Binding-site contacts:
Ligand atom C3 contacts residue GLN332 of chain 1.I at 3.8 Å.
Ligand atom N2 contacts residue ASN355 of chain 1.I at 2.6 Å (h-bond).
Ligand atom N2 contacts residue GLN332 of chain 1.I at 3.3 Å (h-bond).
Ligand atom C2 contacts residue GLN332 of chain 1.I at 3.9 Å.
Ligand atom C1 contacts residue ASN355 of chain 1.I at 1.4 Å.
Ligand atom C8 contacts residue THR341 of chain 1.I at 3.7 Å.
Ligand atom C7 contacts residue THR342 of chain 1.I at 4.4 Å.
Ligand atom C7 contacts residue TRP387 of chain 1.I at 4.5 Å (hydrophobic).
Ligand atom C4 contacts residue ASN355 of chain 1.I at 4.2 Å.
Ligand atom O5 contacts residue SER357 of chain 1.I at 4.4 Å.
Ligand atom C1 contacts residue GLN332 of chain 1.I at 4.0 Å.
Ligand atom C1 contacts residue SER357 of chain 1.I at 4.2 Å.
Ligand atom C8 contacts residue THR342 of chain 1.I at 3.6 Å.
Ligand atom C7 contacts residue ASN355 of chain 1.I at 3.0 Å.
Ligand atom C8 contacts residue ASN355 of chain 1.I at 3.4 Å.
Ligand atom C2 contacts residue ASN355 of chain 1.I at 2.5 Å.
Ligand atom C3 contacts residue ASN355 of chain 1.I at 3.8 Å.
Ligand atom O5 contacts residue ASN355 of chain 1.I at 2.4 Å (h-bond).
Ligand atom O7 contacts residue THR342 of chain 1.I at 4.4 Å.
Ligand atom O7 contacts residue TRP387 of chain 1.I at 3.5 Å.
Ligand atom C8 contacts residue GLN332 of chain 1.I at 4.0 Å.
Ligand atom C5 contacts residue ASN355 of chain 1.I at 3.6 Å.
Ligand atom O7 contacts residue ASN355 of chain 1.I at 3.7 Å.
Ligand atom C7 contacts residue GLN332 of chain 1.I at 4.3 Å.
Ligand atom O3 contacts residue GLN332 of chain 1.I at 4.5 Å.

The small molecule below binds the protein below.
Small molecule (SMILES): CC(=O)N[C@@H]1[C@@H](O)[C@H](O)[C@@H](CO)O[C@H]1O

Sequence of chain 1.I:
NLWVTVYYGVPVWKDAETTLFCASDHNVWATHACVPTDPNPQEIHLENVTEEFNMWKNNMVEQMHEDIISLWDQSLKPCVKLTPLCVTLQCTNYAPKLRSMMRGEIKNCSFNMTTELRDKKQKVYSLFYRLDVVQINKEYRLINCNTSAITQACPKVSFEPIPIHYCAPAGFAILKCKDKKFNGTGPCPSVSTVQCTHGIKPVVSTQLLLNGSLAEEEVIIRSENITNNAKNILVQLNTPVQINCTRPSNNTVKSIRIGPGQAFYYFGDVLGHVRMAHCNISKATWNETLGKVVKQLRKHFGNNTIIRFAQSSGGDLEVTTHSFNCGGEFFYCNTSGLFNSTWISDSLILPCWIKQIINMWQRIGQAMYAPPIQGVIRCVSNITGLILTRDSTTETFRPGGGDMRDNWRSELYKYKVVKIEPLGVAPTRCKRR